Binding-site contacts:
Ligand atom C4 contacts residue ASN16 of chain 2.PB at 3.8 Å.
Ligand atom C2' contacts residue ARG125 of chain 2.D at 4.4 Å.
Ligand atom N3 contacts residue ARG125 of chain 2.D at 4.2 Å.
Ligand atom C5' contacts residue ARG131 of chain 2.D at 3.8 Å.
Ligand atom P contacts residue ARG131 of chain 2.D at 4.0 Å.
Ligand atom O4 contacts residue ARG125 of chain 2.D at 3.9 Å.
Ligand atom N3 contacts residue SER17 of chain 2.PB at 4.5 Å.
Ligand atom O2 contacts residue ASN16 of chain 2.PB at 2.9 Å (h-bond).
Ligand atom O4 contacts residue ASN16 of chain 2.PB at 4.0 Å.
Ligand atom C3' contacts residue ARG125 of chain 2.D at 4.0 Å.
Ligand atom O5' contacts residue ARG125 of chain 2.D at 3.9 Å.
Ligand atom C4 contacts residue SER17 of chain 2.PB at 4.0 Å.
Ligand atom C6 contacts residue ARG125 of chain 2.D at 3.8 Å.
Ligand atom C4 contacts residue ARG125 of chain 2.D at 3.9 Å.
Ligand atom OP1 contacts residue ILE23 of chain 2.PB at 4.0 Å.
Ligand atom OP3 contacts residue ILE23 of chain 2.PB at 4.5 Å.
Ligand atom OP2 contacts residue SER77 of chain 2.D at 4.3 Å.
Ligand atom P contacts residue ARG125 of chain 2.D at 4.3 Å.
Ligand atom OP3 contacts residue ARG125 of chain 2.D at 3.2 Å.
Ligand atom O5' contacts residue ARG131 of chain 2.D at 3.1 Å (salt-bridge).
Ligand atom C2 contacts residue ASN16 of chain 2.PB at 3.2 Å.
Ligand atom O4 contacts residue SER17 of chain 2.PB at 3.1 Å.
Ligand atom N1 contacts residue ARG125 of chain 2.D at 4.3 Å.
Ligand atom OP1 contacts residue ARG131 of chain 2.D at 3.8 Å.
Ligand atom C2 contacts residue ARG125 of chain 2.D at 4.2 Å.
Ligand atom OP2 contacts residue ARG131 of chain 2.D at 4.4 Å.
Ligand atom OP3 contacts residue SER77 of chain 2.D at 4.4 Å.
Ligand atom C5 contacts residue ARG125 of chain 2.D at 3.9 Å.
Ligand atom N3 contacts residue ASN16 of chain 2.PB at 2.7 Å (h-bond).
Ligand atom OP1 contacts residue ARG125 of chain 2.D at 3.3 Å (salt-bridge).

Sequence of chain 2.PB:
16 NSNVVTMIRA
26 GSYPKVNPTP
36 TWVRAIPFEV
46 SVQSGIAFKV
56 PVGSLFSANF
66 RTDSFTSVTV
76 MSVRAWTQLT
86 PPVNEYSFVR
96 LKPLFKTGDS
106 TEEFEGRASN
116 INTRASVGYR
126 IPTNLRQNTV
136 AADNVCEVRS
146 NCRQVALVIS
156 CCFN

The small molecule below binds the protein below.
Small molecule (SMILES): CO[P](=O)(O)O[C@H]1[C@@H](O)[C@H](n2ccc(=O)[nH]c2=O)O[C@@H]1COP(=O)(O)O

Sequence of chain 2.D:
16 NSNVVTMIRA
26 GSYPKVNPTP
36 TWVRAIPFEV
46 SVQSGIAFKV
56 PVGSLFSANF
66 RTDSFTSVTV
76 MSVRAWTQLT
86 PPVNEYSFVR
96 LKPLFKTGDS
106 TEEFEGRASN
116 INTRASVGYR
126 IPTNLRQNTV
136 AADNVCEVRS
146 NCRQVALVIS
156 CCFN